Binding-site contacts:
Ligand atom C03 contacts residue 5JW1 of chain 2.C at 0.1 Å.
Ligand atom C04 contacts residue LEU28 of chain 2.A at 3.4 Å (hydrophobic).
Ligand atom CB5 contacts residue 5JW1 of chain 2.C at 2.5 Å.
Ligand atom OA2 contacts residue THR130 of chain 1.A at 2.8 Å (h-bond).
Ligand atom CL1 contacts residue 5JW1 of chain 2.C at 0.1 Å.
Ligand atom CL2 contacts residue ALA119 of chain 1.A at 3.6 Å.
Ligand atom C12 contacts residue 5JW1 of chain 2.C at 0.2 Å.
Ligand atom C15 contacts residue LEU28 of chain 1.A at 3.2 Å (hydrophobic).
Ligand atom C02 contacts residue 5JW1 of chain 2.C at 0.2 Å.
Ligand atom C01 contacts residue 5JW1 of chain 2.C at 0.5 Å.
Ligand atom CL2 contacts residue VAL132 of chain 1.A at 3.4 Å.
Ligand atom CA1 contacts residue SER128 of chain 1.A at 3.3 Å.
Ligand atom C04 contacts residue ALA119 of chain 1.A at 3.2 Å (hydrophobic).
Ligand atom CL2 contacts residue 5JW1 of chain 2.C at 0.1 Å.
Ligand atom C06 contacts residue 5JW1 of chain 2.C at 0.4 Å.
Ligand atom OA2 contacts residue SER128 of chain 1.A at 3.0 Å (h-bond).
Ligand atom C16 contacts residue LEU28 of chain 1.A at 3.6 Å (hydrophobic).
Ligand atom CA1 contacts residue 5JW1 of chain 2.C at 3.3 Å.
Ligand atom C04 contacts residue 5JW1 of chain 2.C at 0.2 Å.
Ligand atom C18 contacts residue 5JW1 of chain 2.C at 0.5 Å.
Ligand atom C18 contacts residue LYS26 of chain 1.A at 3.6 Å.
Ligand atom C05 contacts residue ALA119 of chain 1.A at 3.5 Å (hydrophobic).
Ligand atom O29 contacts residue 5JW1 of chain 2.C at 1.2 Å (h-bond).
Ligand atom C15 contacts residue 5JW1 of chain 2.C at 0.2 Å.
Ligand atom CA1 contacts residue THR130 of chain 1.A at 3.4 Å.
Ligand atom C15 contacts residue ALA119 of chain 2.A at 3.3 Å (hydrophobic).
Ligand atom CL1 contacts residue VAL132 of chain 2.A at 3.5 Å.
Ligand atom C13 contacts residue 5JW1 of chain 2.C at 0.1 Å.
Ligand atom C05 contacts residue LEU28 of chain 2.A at 3.5 Å (hydrophobic).
Ligand atom C01 contacts residue LYS26 of chain 2.A at 3.2 Å.
Ligand atom C05 contacts residue 5JW1 of chain 2.C at 0.1 Å.
Ligand atom OA3 contacts residue 5JW1 of chain 2.C at 2.2 Å (h-bond).
Ligand atom OA3 contacts residue SER128 of chain 1.A at 3.1 Å (h-bond).
Ligand atom CL1 contacts residue ALA119 of chain 2.A at 3.5 Å.
Ligand atom C17 contacts residue 5JW1 of chain 2.C at 0.4 Å.
Ligand atom C14 contacts residue 5JW1 of chain 2.C at 0.3 Å.
Ligand atom C18 contacts residue LYS26 of chain 2.A at 3.3 Å.
Ligand atom C16 contacts residue ALA119 of chain 2.A at 3.4 Å (hydrophobic).
Ligand atom N14 contacts residue 5JW1 of chain 2.C at 0.7 Å (h-bond).
Ligand atom C16 contacts residue 5JW1 of chain 2.C at 0.1 Å.

Sequence of chain 1.A:
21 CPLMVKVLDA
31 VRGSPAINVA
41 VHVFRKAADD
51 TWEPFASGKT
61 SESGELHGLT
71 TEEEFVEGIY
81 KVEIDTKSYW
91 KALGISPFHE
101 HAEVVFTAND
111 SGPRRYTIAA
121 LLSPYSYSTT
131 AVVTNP

Sequence of chain 2.A:
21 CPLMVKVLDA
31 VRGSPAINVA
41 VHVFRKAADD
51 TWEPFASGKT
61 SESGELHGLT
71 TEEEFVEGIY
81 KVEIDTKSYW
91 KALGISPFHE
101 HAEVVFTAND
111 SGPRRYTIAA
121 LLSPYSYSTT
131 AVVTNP

A protein and the small-molecule ligand that binds it are described below.
Small molecule (SMILES): O=C(O)CON=C1c2cc(Cl)ccc2-c2ccc(Cl)cc21